Sequence of chain 55.H:
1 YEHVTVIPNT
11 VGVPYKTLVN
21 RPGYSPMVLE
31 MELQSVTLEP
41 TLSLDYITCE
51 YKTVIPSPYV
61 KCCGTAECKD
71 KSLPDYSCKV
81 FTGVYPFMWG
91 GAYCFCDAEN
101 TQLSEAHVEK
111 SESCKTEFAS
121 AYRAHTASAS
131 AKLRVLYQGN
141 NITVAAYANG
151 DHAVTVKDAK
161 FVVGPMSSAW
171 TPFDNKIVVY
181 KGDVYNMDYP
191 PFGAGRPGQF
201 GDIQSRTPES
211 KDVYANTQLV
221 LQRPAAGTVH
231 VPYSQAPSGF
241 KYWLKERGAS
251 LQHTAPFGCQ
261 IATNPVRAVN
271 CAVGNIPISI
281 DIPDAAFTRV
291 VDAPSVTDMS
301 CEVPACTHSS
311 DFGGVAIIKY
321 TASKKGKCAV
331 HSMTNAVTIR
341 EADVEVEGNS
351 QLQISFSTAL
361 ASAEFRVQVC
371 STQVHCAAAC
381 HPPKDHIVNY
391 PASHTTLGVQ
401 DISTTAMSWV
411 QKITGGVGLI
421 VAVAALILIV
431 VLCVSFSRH

Sequence of chain 55.B:
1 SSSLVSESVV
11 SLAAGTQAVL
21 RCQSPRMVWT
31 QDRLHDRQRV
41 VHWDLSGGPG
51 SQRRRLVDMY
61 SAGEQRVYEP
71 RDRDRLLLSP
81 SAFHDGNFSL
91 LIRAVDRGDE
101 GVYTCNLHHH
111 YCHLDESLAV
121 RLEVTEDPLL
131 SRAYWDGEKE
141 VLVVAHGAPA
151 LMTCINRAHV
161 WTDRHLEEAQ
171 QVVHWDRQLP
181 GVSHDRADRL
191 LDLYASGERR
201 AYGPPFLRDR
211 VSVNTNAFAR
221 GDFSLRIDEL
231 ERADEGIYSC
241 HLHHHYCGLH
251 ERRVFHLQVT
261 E

Sequence of chain 55.I:
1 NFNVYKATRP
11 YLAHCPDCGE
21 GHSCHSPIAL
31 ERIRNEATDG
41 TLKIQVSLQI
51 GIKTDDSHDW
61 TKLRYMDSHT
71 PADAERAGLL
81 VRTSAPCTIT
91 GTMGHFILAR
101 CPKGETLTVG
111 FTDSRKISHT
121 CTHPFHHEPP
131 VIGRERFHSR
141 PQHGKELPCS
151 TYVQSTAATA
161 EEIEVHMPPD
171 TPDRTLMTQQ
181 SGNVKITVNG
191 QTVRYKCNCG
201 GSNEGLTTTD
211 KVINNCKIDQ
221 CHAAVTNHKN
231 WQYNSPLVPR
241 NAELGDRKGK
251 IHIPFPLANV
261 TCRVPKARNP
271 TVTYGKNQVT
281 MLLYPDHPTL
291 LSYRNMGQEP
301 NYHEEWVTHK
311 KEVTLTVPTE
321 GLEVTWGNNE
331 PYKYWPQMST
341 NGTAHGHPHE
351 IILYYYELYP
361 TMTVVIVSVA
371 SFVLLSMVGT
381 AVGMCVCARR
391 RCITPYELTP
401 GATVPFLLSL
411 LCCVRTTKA

A protein and the small-molecule ligand that binds it are described below.
Small molecule (SMILES): CC(=O)N[C@@H]1[C@@H](O)[C@H](O)[C@@H](CO)O[C@H]1O

Binding-site contacts:
Ligand atom C8 contacts residue GLU198 of chain 55.B at 4.1 Å.
Ligand atom C4 contacts residue LYS115 of chain 55.H at 4.5 Å.
Ligand atom C8 contacts residue ASN259 of chain 55.I at 4.4 Å.
Ligand atom N2 contacts residue ASN259 of chain 55.I at 3.0 Å (h-bond).
Ligand atom C6 contacts residue LYS115 of chain 55.H at 4.3 Å.
Ligand atom C7 contacts residue ASN259 of chain 55.I at 3.1 Å.
Ligand atom C5 contacts residue ASN259 of chain 55.I at 3.6 Å.
Ligand atom O7 contacts residue LYS181 of chain 55.H at 4.1 Å.
Ligand atom O6 contacts residue THR116 of chain 55.H at 3.5 Å.
Ligand atom O5 contacts residue ASN259 of chain 55.I at 2.3 Å (h-bond).
Ligand atom O5 contacts residue THR116 of chain 55.H at 4.3 Å.
Ligand atom C3 contacts residue ASN259 of chain 55.I at 3.8 Å.
Ligand atom C1 contacts residue ASN259 of chain 55.I at 1.4 Å.
Ligand atom O6 contacts residue LYS115 of chain 55.H at 3.7 Å.
Ligand atom C4 contacts residue ASN259 of chain 55.I at 4.1 Å.
Ligand atom O6 contacts residue ASN259 of chain 55.I at 4.5 Å.
Ligand atom O7 contacts residue ASN259 of chain 55.I at 2.8 Å (h-bond).
Ligand atom C2 contacts residue ASN259 of chain 55.I at 2.4 Å.